A protein and the small-molecule ligand that binds it are described below.
Small molecule (SMILES): CC(=O)N[C@@H]1[C@@H](O)[C@H](O)[C@@H](CO)O[C@H]1O

Sequence of chain 1.C:
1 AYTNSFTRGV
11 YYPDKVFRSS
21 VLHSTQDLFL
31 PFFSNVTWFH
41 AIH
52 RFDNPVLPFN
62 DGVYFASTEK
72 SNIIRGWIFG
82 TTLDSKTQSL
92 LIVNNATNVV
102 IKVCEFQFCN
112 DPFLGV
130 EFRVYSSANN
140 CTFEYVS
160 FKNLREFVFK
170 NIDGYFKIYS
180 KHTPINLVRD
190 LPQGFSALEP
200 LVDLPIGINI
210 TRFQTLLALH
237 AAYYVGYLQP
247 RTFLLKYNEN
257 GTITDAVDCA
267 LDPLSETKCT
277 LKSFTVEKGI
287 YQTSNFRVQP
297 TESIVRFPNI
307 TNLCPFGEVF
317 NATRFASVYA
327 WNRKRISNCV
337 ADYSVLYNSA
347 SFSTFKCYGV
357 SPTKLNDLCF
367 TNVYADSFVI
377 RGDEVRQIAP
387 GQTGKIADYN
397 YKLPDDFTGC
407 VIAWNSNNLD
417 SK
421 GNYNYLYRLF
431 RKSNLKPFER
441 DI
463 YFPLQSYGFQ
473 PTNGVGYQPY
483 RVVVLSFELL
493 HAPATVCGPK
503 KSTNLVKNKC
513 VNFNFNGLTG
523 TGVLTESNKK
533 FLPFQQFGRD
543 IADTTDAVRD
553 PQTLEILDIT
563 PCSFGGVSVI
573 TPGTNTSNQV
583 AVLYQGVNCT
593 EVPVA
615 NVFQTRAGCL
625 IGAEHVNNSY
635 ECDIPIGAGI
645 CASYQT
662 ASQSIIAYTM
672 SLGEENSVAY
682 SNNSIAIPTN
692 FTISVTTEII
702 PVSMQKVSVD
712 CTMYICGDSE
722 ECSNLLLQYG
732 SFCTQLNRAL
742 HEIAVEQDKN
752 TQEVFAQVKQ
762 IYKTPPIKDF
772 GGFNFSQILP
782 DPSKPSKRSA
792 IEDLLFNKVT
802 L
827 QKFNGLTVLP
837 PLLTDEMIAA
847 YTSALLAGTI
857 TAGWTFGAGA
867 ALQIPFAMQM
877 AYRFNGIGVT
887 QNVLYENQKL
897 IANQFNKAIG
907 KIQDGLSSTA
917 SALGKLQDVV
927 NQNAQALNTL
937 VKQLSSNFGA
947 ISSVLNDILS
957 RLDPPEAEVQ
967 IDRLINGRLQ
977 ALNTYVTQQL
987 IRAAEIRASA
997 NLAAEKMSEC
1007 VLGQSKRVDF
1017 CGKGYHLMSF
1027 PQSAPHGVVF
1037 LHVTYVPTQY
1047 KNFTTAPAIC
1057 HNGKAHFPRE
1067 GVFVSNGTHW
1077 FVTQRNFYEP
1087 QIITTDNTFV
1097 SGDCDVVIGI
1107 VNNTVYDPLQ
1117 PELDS

Binding-site contacts:
Ligand atom C1 contacts residue THR82 of chain 1.C at 3.8 Å.
Ligand atom C5 contacts residue ASN208 of chain 1.C at 3.7 Å.
Ligand atom O5 contacts residue ASN208 of chain 1.C at 2.4 Å (h-bond).
Ligand atom O6 contacts residue THR82 of chain 1.C at 3.3 Å.
Ligand atom C2 contacts residue ASN208 of chain 1.C at 2.4 Å.
Ligand atom C1 contacts residue THR210 of chain 1.C at 4.0 Å.
Ligand atom O7 contacts residue ASN208 of chain 1.C at 3.1 Å (h-bond).
Ligand atom O6 contacts residue THR210 of chain 1.C at 3.2 Å (h-bond).
Ligand atom O5 contacts residue THR82 of chain 1.C at 3.4 Å.
Ligand atom C4 contacts residue ASN208 of chain 1.C at 4.2 Å.
Ligand atom C5 contacts residue THR82 of chain 1.C at 4.2 Å.
Ligand atom C7 contacts residue ASN208 of chain 1.C at 3.2 Å.
Ligand atom C6 contacts residue THR82 of chain 1.C at 4.0 Å.
Ligand atom C1 contacts residue ASN208 of chain 1.C at 1.4 Å.
Ligand atom C6 contacts residue THR210 of chain 1.C at 4.4 Å.
Ligand atom C5 contacts residue THR210 of chain 1.C at 3.9 Å.
Ligand atom N2 contacts residue ASN208 of chain 1.C at 2.9 Å (h-bond).
Ligand atom C3 contacts residue ASN208 of chain 1.C at 3.8 Å.
Ligand atom C8 contacts residue ASN208 of chain 1.C at 4.0 Å.
Ligand atom O5 contacts residue THR210 of chain 1.C at 4.0 Å.